Sequence of chain 1.G:
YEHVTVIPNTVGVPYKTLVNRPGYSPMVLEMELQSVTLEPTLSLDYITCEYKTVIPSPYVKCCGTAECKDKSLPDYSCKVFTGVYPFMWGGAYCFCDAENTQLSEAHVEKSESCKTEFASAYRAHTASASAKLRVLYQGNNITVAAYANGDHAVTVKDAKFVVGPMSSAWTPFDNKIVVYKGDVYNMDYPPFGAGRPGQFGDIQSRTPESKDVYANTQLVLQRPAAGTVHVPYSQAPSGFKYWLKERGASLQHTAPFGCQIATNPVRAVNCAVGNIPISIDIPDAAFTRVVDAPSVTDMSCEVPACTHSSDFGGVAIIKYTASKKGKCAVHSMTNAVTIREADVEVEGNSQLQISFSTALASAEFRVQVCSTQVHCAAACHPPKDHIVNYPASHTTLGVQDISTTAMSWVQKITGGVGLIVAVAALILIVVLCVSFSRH

A small-molecule ligand and the protein it binds are described below.
Small molecule (SMILES): CC(=O)N[C@@H]1[C@@H](O)[C@H](O)[C@@H](CO)O[C@H]1O

Sequence of chain 1.H:
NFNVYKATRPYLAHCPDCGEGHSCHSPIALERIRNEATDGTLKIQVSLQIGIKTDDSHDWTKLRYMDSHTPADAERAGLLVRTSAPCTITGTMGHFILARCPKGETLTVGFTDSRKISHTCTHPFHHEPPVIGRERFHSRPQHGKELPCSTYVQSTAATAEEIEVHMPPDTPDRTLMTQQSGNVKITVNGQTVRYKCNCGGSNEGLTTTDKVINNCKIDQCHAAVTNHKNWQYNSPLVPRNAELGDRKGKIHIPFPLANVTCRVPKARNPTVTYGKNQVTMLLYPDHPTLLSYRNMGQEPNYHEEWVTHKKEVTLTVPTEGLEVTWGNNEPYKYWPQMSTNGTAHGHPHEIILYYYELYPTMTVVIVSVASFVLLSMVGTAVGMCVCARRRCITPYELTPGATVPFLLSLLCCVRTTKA

Binding-site contacts:
Ligand atom C5 contacts residue ASN259 of chain 1.H at 3.6 Å.
Ligand atom C2 contacts residue ASN259 of chain 1.H at 2.4 Å.
Ligand atom O5 contacts residue ASN259 of chain 1.H at 2.3 Å (h-bond).
Ligand atom C7 contacts residue ASN259 of chain 1.H at 3.1 Å.
Ligand atom N2 contacts residue ASN259 of chain 1.H at 2.9 Å (h-bond).
Ligand atom C6 contacts residue THR116 of chain 1.G at 3.8 Å.
Ligand atom C4 contacts residue ASN259 of chain 1.H at 4.2 Å.
Ligand atom O6 contacts residue THR116 of chain 1.G at 3.3 Å.
Ligand atom C1 contacts residue ASN259 of chain 1.H at 1.4 Å.
Ligand atom C5 contacts residue THR116 of chain 1.G at 4.5 Å.
Ligand atom O6 contacts residue LYS115 of chain 1.G at 4.2 Å.
Ligand atom O5 contacts residue THR116 of chain 1.G at 3.9 Å.
Ligand atom O7 contacts residue LYS181 of chain 1.G at 4.2 Å.
Ligand atom O7 contacts residue ASN259 of chain 1.H at 2.9 Å (h-bond).
Ligand atom C8 contacts residue ASN259 of chain 1.H at 4.4 Å.
Ligand atom C3 contacts residue ASN259 of chain 1.H at 3.8 Å.
Ligand atom C6 contacts residue LYS115 of chain 1.G at 4.1 Å.